Sequence of chain 1.D:
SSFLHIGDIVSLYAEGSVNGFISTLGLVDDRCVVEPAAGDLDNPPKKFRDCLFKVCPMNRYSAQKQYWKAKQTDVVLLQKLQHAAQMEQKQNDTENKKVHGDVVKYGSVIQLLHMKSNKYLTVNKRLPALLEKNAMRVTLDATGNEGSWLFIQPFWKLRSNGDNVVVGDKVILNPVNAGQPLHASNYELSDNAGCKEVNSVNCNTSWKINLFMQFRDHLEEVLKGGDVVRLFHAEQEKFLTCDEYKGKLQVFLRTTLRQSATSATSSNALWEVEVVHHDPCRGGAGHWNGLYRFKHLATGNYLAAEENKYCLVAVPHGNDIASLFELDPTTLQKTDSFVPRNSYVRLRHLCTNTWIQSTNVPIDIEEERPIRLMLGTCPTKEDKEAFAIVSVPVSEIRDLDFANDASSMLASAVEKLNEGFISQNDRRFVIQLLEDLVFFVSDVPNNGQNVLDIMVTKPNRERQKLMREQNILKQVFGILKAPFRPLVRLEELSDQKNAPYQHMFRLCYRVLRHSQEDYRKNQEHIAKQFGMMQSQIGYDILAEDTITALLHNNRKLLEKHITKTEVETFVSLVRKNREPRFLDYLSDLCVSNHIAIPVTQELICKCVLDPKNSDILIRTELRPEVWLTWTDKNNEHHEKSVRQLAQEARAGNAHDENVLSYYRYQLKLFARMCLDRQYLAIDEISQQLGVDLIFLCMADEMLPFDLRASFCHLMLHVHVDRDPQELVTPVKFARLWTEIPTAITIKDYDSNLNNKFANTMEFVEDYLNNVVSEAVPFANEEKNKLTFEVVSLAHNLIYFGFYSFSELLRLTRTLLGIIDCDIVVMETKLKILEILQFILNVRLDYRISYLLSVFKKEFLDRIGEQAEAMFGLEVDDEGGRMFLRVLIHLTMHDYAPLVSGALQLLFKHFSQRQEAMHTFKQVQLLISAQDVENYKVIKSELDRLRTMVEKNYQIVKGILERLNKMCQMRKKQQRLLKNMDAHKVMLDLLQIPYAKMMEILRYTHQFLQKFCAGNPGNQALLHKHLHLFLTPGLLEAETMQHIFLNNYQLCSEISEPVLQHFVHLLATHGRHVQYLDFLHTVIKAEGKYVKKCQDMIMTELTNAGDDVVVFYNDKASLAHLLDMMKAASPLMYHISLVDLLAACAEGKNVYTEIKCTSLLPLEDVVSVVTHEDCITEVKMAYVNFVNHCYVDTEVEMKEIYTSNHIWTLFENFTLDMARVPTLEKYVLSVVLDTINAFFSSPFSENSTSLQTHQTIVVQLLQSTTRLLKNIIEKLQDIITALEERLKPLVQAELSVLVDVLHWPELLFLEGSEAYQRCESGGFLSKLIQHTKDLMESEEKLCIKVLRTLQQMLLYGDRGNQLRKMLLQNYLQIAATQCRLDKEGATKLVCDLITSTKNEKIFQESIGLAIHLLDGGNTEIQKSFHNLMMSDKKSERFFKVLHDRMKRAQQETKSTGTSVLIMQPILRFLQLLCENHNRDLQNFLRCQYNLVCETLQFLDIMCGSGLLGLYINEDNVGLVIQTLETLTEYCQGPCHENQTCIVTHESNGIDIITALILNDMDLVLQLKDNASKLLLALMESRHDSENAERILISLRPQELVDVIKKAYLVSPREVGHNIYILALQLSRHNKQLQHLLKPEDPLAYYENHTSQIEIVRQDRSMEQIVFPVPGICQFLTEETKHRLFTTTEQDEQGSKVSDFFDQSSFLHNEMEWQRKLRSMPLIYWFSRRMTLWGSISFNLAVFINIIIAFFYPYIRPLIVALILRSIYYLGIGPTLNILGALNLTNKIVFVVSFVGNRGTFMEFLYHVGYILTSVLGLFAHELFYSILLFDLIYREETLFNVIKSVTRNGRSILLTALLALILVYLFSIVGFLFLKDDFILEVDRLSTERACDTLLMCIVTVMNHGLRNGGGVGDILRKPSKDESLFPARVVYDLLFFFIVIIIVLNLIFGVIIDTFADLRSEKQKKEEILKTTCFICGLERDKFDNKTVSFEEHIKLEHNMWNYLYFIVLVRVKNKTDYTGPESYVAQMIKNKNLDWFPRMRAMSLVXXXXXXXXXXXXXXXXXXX

This protein binds this small molecule.
Small molecule (SMILES): O=P(O)(O)O[C@@H]1[C@H](O)[C@H](O)[C@@H](OP(=O)(O)O)[C@H](OP(=O)(O)O)[C@H]1O

Binding-site contacts:
Ligand atom P4 contacts residue THR268 of chain 1.D at 3.1 Å.
Ligand atom O6 contacts residue ARG503 of chain 1.D at 3.6 Å.
Ligand atom O3 contacts residue ARG568 of chain 1.D at 3.7 Å.
Ligand atom P4 contacts residue LEU269 of chain 1.D at 4.0 Å.
Ligand atom P4 contacts residue ARG266 of chain 1.D at 3.1 Å.
Ligand atom O53 contacts residue LYS507 of chain 1.D at 4.2 Å.
Ligand atom O4 contacts residue ARG270 of chain 1.D at 3.8 Å.
Ligand atom O6 contacts residue TYR567 of chain 1.D at 3.8 Å.
Ligand atom P5 contacts residue LYS569 of chain 1.D at 4.0 Å.
Ligand atom O41 contacts residue LYS569 of chain 1.D at 4.3 Å.
Ligand atom O1 contacts residue ARG568 of chain 1.D at 3.1 Å (salt-bridge).
Ligand atom O51 contacts residue ARG510 of chain 1.D at 3.1 Å (salt-bridge).
Ligand atom C6 contacts residue LYS569 of chain 1.D at 4.3 Å.
Ligand atom P5 contacts residue ARG270 of chain 1.D at 3.7 Å.
Ligand atom C4 contacts residue LYS569 of chain 1.D at 4.2 Å.
Ligand atom O53 contacts residue TYR567 of chain 1.D at 2.5 Å (h-bond).
Ligand atom O53 contacts residue ARG270 of chain 1.D at 3.8 Å.
Ligand atom O52 contacts residue LYS507 of chain 1.D at 3.1 Å (salt-bridge).
Ligand atom O42 contacts residue ARG266 of chain 1.D at 3.5 Å (salt-bridge).
Ligand atom O41 contacts residue ARG411 of chain 1.D at 4.1 Å.
Ligand atom O52 contacts residue ARG270 of chain 1.D at 2.5 Å (salt-bridge).
Ligand atom O51 contacts residue TYR567 of chain 1.D at 3.3 Å (h-bond).
Ligand atom O43 contacts residue ARG266 of chain 1.D at 2.4 Å (salt-bridge).
Ligand atom O42 contacts residue LEU269 of chain 1.D at 2.5 Å (h-bond).
Ligand atom O42 contacts residue THR268 of chain 1.D at 2.1 Å (h-bond).
Ligand atom O11 contacts residue ARG568 of chain 1.D at 3.0 Å (salt-bridge).
Ligand atom O53 contacts residue ARG503 of chain 1.D at 3.5 Å (salt-bridge).
Ligand atom P5 contacts residue LYS507 of chain 1.D at 3.7 Å.
Ligand atom O51 contacts residue LYS569 of chain 1.D at 3.7 Å.
Ligand atom P1 contacts residue ARG568 of chain 1.D at 3.4 Å.
Ligand atom O42 contacts residue ARG270 of chain 1.D at 3.5 Å (salt-bridge).
Ligand atom O43 contacts residue THR268 of chain 1.D at 3.1 Å (h-bond).
Ligand atom O12 contacts residue ARG568 of chain 1.D at 3.7 Å.
Ligand atom P5 contacts residue TYR567 of chain 1.D at 3.5 Å.
Ligand atom C5 contacts residue LYS569 of chain 1.D at 4.0 Å.
Ligand atom O51 contacts residue LYS507 of chain 1.D at 3.0 Å (salt-bridge).
Ligand atom O5 contacts residue LYS569 of chain 1.D at 3.0 Å (salt-bridge).
Ligand atom O4 contacts residue THR268 of chain 1.D at 4.0 Å.
Ligand atom C5 contacts residue ARG270 of chain 1.D at 4.1 Å.
Ligand atom O41 contacts residue ARG266 of chain 1.D at 3.0 Å (salt-bridge).